Sequence of chain 1.A:
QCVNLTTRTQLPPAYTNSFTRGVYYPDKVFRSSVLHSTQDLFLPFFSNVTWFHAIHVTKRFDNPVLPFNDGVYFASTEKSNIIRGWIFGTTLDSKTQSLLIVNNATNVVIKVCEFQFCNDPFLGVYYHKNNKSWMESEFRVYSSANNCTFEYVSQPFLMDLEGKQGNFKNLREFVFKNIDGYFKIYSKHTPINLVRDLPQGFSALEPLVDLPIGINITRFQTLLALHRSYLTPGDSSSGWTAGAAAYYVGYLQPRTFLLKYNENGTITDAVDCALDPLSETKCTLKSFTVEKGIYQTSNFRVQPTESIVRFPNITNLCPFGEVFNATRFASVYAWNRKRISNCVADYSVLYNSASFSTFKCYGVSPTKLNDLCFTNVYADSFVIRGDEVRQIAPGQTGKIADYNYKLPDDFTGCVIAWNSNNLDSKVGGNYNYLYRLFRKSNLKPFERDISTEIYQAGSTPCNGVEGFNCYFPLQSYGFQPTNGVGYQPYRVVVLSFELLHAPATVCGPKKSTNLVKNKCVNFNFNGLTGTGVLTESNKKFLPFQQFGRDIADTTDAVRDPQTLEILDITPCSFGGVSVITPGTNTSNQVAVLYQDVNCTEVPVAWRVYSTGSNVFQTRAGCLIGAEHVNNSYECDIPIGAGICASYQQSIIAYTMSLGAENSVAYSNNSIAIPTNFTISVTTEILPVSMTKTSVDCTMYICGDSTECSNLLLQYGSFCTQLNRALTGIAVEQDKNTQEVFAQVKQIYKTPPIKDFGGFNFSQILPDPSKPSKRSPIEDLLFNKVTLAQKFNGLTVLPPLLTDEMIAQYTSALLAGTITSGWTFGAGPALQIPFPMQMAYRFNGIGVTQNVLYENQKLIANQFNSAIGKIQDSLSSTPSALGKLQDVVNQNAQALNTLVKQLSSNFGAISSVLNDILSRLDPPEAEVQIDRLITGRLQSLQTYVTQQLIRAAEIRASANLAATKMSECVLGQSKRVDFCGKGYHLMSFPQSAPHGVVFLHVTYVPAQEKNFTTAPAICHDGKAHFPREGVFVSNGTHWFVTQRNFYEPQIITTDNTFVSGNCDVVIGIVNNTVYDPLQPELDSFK

Binding-site contacts:
Ligand atom C1 contacts residue GLN580 of chain 1.A at 3.3 Å.
Ligand atom C5 contacts residue ASN331 of chain 1.A at 3.7 Å.
Ligand atom C8 contacts residue GLN580 of chain 1.A at 3.4 Å.
Ligand atom C4 contacts residue ASN331 of chain 1.A at 4.3 Å.
Ligand atom C5 contacts residue GLN580 of chain 1.A at 3.6 Å.
Ligand atom O7 contacts residue ASN331 of chain 1.A at 3.0 Å (h-bond).
Ligand atom C8 contacts residue ASN331 of chain 1.A at 4.3 Å.
Ligand atom C7 contacts residue GLN580 of chain 1.A at 3.5 Å.
Ligand atom C1 contacts residue ASN331 of chain 1.A at 1.4 Å.
Ligand atom O5 contacts residue ASN331 of chain 1.A at 2.4 Å (h-bond).
Ligand atom O5 contacts residue GLN580 of chain 1.A at 3.5 Å (h-bond).
Ligand atom C2 contacts residue GLN580 of chain 1.A at 3.6 Å.
Ligand atom C2 contacts residue ASN331 of chain 1.A at 2.5 Å.
Ligand atom C3 contacts residue ASN331 of chain 1.A at 3.8 Å.
Ligand atom C6 contacts residue GLN580 of chain 1.A at 4.3 Å.
Ligand atom C8 contacts residue LEU582 of chain 1.A at 3.8 Å (hydrophobic).
Ligand atom N2 contacts residue GLN580 of chain 1.A at 2.6 Å (h-bond).
Ligand atom O3 contacts residue GLN580 of chain 1.A at 4.2 Å.
Ligand atom C8 contacts residue PRO579 of chain 1.A at 4.2 Å (hydrophobic).
Ligand atom N2 contacts residue ASN331 of chain 1.A at 2.9 Å (h-bond).
Ligand atom C3 contacts residue GLN580 of chain 1.A at 3.7 Å.
Ligand atom C7 contacts residue ASN331 of chain 1.A at 3.1 Å.

A small-molecule ligand and the protein it binds are described below.
Small molecule (SMILES): CC(=O)N[C@H]1[C@H](O[C@H]2[C@H](O)[C@@H](NC(C)=O)CO[C@@H]2CO)O[C@H](CO)[C@@H](O)[C@@H]1O